Sequence of chain 1.A:
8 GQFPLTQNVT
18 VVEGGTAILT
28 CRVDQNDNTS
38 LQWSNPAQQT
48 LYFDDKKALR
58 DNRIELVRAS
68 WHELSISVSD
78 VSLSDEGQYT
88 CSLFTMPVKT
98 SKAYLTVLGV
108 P

A small-molecule ligand and the protein it binds are described below.
Small molecule (SMILES): CC(=O)N[C@@H]1[C@@H](O)[C@H](O)[C@@H](CO)O[C@H]1O

Binding-site contacts:
Ligand atom C5 contacts residue TYR101 of chain 1.A at 4.3 Å (hydrophobic).
Ligand atom C7 contacts residue ASN15 of chain 1.A at 3.9 Å.
Ligand atom C4 contacts residue ASN15 of chain 1.A at 4.3 Å.
Ligand atom C5 contacts residue ASN15 of chain 1.A at 3.8 Å.
Ligand atom C6 contacts residue TYR101 of chain 1.A at 4.0 Å (hydrophobic).
Ligand atom N2 contacts residue ASN15 of chain 1.A at 2.9 Å (h-bond).
Ligand atom C3 contacts residue ASN15 of chain 1.A at 3.9 Å.
Ligand atom C1 contacts residue ASN15 of chain 1.A at 1.5 Å.
Ligand atom C2 contacts residue ASN15 of chain 1.A at 2.5 Å.
Ligand atom C1 contacts residue TYR101 of chain 1.A at 4.3 Å (hydrophobic).
Ligand atom O5 contacts residue TYR101 of chain 1.A at 3.7 Å.
Ligand atom O5 contacts residue ASN15 of chain 1.A at 2.4 Å (h-bond).